Sequence of chain 1.D:
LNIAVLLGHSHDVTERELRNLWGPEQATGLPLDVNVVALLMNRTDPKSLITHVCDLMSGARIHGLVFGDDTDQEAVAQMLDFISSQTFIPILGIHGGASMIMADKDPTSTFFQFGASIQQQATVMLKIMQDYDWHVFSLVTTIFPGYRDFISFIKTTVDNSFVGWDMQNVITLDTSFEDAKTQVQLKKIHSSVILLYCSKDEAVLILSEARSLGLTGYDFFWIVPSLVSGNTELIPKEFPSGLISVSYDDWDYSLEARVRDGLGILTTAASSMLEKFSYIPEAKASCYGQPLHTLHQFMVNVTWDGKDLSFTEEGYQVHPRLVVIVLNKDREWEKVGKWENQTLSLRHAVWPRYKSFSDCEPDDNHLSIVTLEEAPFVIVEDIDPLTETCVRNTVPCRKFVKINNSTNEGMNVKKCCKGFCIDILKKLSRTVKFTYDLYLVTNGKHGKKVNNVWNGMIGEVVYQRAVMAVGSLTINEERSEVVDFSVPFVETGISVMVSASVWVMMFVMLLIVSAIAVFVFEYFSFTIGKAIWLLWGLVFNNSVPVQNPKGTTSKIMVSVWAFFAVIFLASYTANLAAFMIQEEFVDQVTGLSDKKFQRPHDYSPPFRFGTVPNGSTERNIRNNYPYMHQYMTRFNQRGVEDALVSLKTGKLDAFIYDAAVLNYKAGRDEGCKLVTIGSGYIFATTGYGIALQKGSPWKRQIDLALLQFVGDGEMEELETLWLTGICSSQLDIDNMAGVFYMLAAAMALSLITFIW

Binding-site contacts:
Ligand atom C7 contacts residue ASN340 of chain 1.D at 3.2 Å.
Ligand atom C3 contacts residue ASN340 of chain 1.D at 3.8 Å.
Ligand atom C2 contacts residue ASN340 of chain 1.D at 2.5 Å.
Ligand atom O5 contacts residue ASN340 of chain 1.D at 2.3 Å (h-bond).
Ligand atom O7 contacts residue ASN340 of chain 1.D at 3.1 Å (h-bond).
Ligand atom N2 contacts residue ASN340 of chain 1.D at 3.0 Å (h-bond).
Ligand atom C4 contacts residue ASN340 of chain 1.D at 4.2 Å.
Ligand atom C1 contacts residue ASN340 of chain 1.D at 1.4 Å.
Ligand atom C5 contacts residue ASN340 of chain 1.D at 3.7 Å.
Ligand atom C8 contacts residue ASN340 of chain 1.D at 4.4 Å.

A small-molecule ligand and the protein it binds are described below.
Small molecule (SMILES): CC(=O)N[C@@H]1[C@@H](O)[C@H](O)[C@@H](CO)O[C@H]1O